Binding-site contacts:
Ligand atom C24 contacts residue GLU166 of chain 1.A at 3.6 Å.
Ligand atom C20 contacts residue GLU166 of chain 1.A at 3.7 Å.
Ligand atom N18 contacts residue SER144 of chain 1.A at 3.4 Å (h-bond).
Ligand atom C17 contacts residue CYS145 of chain 1.A at 3.8 Å (hydrophobic).
Ligand atom C19 contacts residue GLU166 of chain 1.A at 3.7 Å.
Ligand atom N03 contacts residue CYS145 of chain 1.A at 3.4 Å (h-bond).
Ligand atom C25 contacts residue GLU166 of chain 1.A at 3.8 Å.
Ligand atom N18 contacts residue HIS163 of chain 1.A at 2.8 Å (h-bond).
Ligand atom C29 contacts residue GLN189 of chain 1.A at 3.9 Å.
Ligand atom C19 contacts residue SER144 of chain 1.A at 3.7 Å.
Ligand atom C14 contacts residue CYS145 of chain 1.A at 3.7 Å (hydrophobic).
Ligand atom C04 contacts residue CYS145 of chain 1.A at 3.7 Å (hydrophobic).
Ligand atom C15 contacts residue ASN142 of chain 1.A at 3.8 Å.
Ligand atom C13 contacts residue HIS164 of chain 1.A at 3.5 Å.
Ligand atom C14 contacts residue HIS41 of chain 1.A at 3.6 Å.
Ligand atom O01 contacts residue GLY143 of chain 1.A at 2.9 Å (h-bond).
Ligand atom C02 contacts residue CYS145 of chain 1.A at 2.6 Å (hydrophobic).
Ligand atom C02 contacts residue GLY143 of chain 1.A at 3.9 Å.
Ligand atom C19 contacts residue PHE140 of chain 1.A at 3.6 Å (hydrophobic).
Ligand atom O01 contacts residue CYS145 of chain 1.A at 3.1 Å (h-bond).
Ligand atom O32 contacts residue GLU166 of chain 1.A at 3.4 Å (salt-bridge).
Ligand atom C19 contacts residue LEU141 of chain 1.A at 3.8 Å (hydrophobic).
Ligand atom C13 contacts residue HIS41 of chain 1.A at 3.3 Å.
Ligand atom C19 contacts residue HIS163 of chain 1.A at 3.6 Å.
Ligand atom C33 contacts residue CYS145 of chain 1.A at 1.8 Å (hydrophobic).
Ligand atom C10 contacts residue MET49 of chain 1.A at 3.7 Å (hydrophobic).
Ligand atom C20 contacts residue LEU141 of chain 1.A at 3.8 Å (hydrophobic).
Ligand atom O01 contacts residue ASN142 of chain 1.A at 3.4 Å.
Ligand atom O01 contacts residue LEU141 of chain 1.A at 3.7 Å.
Ligand atom C17 contacts residue HIS163 of chain 1.A at 3.8 Å.
Ligand atom C20 contacts residue PHE140 of chain 1.A at 3.9 Å (hydrophobic).
Ligand atom C10 contacts residue CYS44 of chain 1.A at 3.5 Å (hydrophobic).
Ligand atom O01 contacts residue SER144 of chain 1.A at 3.8 Å.
Ligand atom C12 contacts residue HIS41 of chain 1.A at 3.9 Å.
Ligand atom C07 contacts residue HIS41 of chain 1.A at 3.9 Å.
Ligand atom C14 contacts residue HIS164 of chain 1.A at 3.3 Å.
Ligand atom C27 contacts residue MET165 of chain 1.A at 3.5 Å (hydrophobic).
Ligand atom C28 contacts residue MET165 of chain 1.A at 3.5 Å (hydrophobic).
Ligand atom O32 contacts residue MET165 of chain 1.A at 3.5 Å.
Ligand atom C11 contacts residue TYR54 of chain 1.A at 3.7 Å (hydrophobic).

A small-molecule ligand and the protein it binds are described below.
Small molecule (SMILES): CC(=O)N(c1ccc(-n2cccc2)cc1)[C@@H](C(=O)N[C@@H](C)c1ccccc1)c1cccnc1

Sequence of chain 1.A:
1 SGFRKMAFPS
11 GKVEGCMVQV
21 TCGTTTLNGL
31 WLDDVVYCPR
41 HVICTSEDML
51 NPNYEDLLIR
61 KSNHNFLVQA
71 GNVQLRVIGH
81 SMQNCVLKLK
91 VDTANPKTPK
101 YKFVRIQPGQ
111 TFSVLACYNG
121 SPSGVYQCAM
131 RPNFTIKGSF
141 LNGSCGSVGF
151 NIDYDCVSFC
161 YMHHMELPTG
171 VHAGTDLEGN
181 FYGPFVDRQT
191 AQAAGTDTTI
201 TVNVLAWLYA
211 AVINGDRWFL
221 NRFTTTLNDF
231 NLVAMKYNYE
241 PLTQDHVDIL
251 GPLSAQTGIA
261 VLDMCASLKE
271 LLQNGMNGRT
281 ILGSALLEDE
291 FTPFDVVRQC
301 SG